Sequence of chain 53.A:
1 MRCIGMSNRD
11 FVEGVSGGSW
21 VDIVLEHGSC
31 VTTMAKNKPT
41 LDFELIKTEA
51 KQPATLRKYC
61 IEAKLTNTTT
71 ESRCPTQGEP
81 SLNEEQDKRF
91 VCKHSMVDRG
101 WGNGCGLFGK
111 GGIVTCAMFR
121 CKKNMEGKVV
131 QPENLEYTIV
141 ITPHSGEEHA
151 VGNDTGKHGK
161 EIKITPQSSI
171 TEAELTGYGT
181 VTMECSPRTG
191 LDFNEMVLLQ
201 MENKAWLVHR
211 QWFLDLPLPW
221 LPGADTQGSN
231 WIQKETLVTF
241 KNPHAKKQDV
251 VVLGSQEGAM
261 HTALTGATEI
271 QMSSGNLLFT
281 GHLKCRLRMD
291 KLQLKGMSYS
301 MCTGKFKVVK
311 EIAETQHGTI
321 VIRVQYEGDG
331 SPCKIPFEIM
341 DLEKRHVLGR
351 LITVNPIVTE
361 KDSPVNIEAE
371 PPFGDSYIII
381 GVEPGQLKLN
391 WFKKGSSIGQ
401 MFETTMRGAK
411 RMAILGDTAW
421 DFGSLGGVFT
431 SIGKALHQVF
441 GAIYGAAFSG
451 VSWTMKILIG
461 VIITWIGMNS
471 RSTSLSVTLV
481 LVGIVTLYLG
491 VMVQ

Binding-site contacts:
Ligand atom C2 contacts residue HIS149 of chain 53.A at 3.6 Å.
Ligand atom C6 contacts residue HIS158 of chain 53.A at 3.8 Å.
Ligand atom O5 contacts residue HIS158 of chain 53.A at 3.1 Å.
Ligand atom O7 contacts residue ASN153 of chain 53.A at 4.0 Å.
Ligand atom O5 contacts residue ASN153 of chain 53.A at 2.4 Å (h-bond).
Ligand atom C1 contacts residue ASN153 of chain 53.A at 1.4 Å.
Ligand atom N2 contacts residue ASN153 of chain 53.A at 2.9 Å (h-bond).
Ligand atom C1 contacts residue THR155 of chain 53.A at 3.9 Å.
Ligand atom O5 contacts residue THR155 of chain 53.A at 4.3 Å.
Ligand atom C8 contacts residue TRP101 of chain 53.C at 3.6 Å (hydrophobic).
Ligand atom C5 contacts residue LYS157 of chain 53.A at 4.1 Å.
Ligand atom C4 contacts residue ASN153 of chain 53.A at 4.2 Å.
Ligand atom C3 contacts residue ASN153 of chain 53.A at 3.8 Å.
Ligand atom O5 contacts residue LYS157 of chain 53.A at 4.5 Å.
Ligand atom C1 contacts residue HIS158 of chain 53.A at 4.0 Å.
Ligand atom O6 contacts residue LYS157 of chain 53.A at 3.8 Å.
Ligand atom C6 contacts residue LYS157 of chain 53.A at 3.8 Å.
Ligand atom C5 contacts residue ASN153 of chain 53.A at 3.7 Å.
Ligand atom C2 contacts residue ASN153 of chain 53.A at 2.5 Å.
Ligand atom C8 contacts residue GLY102 of chain 53.C at 3.3 Å.
Ligand atom C8 contacts residue ASN103 of chain 53.C at 4.5 Å.
Ligand atom C7 contacts residue HIS149 of chain 53.A at 4.2 Å.
Ligand atom C5 contacts residue HIS158 of chain 53.A at 4.1 Å.
Ligand atom O3 contacts residue HIS149 of chain 53.A at 4.4 Å.
Ligand atom O7 contacts residue HIS149 of chain 53.A at 3.3 Å.
Ligand atom O5 contacts residue HIS149 of chain 53.A at 4.1 Å.
Ligand atom C1 contacts residue HIS149 of chain 53.A at 4.0 Å.
Ligand atom C7 contacts residue ASN153 of chain 53.A at 3.7 Å.
Ligand atom N2 contacts residue HIS149 of chain 53.A at 4.3 Å.

Sequence of chain 53.C:
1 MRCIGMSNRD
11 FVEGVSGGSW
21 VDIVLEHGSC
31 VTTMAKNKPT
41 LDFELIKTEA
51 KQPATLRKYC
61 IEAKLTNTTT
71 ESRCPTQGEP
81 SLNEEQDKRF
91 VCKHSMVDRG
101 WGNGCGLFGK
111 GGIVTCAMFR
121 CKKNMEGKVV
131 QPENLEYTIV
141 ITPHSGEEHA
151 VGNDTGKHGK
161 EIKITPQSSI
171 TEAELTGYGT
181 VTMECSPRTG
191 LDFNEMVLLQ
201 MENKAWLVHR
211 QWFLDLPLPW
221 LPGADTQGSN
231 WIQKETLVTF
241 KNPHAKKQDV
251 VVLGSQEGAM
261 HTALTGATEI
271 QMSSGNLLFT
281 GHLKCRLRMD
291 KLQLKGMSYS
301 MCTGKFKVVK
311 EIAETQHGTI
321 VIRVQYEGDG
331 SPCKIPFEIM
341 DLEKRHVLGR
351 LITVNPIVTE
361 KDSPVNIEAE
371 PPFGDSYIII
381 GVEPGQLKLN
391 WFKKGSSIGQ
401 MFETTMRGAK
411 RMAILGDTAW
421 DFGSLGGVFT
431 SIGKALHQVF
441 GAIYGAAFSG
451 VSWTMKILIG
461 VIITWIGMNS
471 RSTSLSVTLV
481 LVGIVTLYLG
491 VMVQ

A protein and the small-molecule ligand that binds it are described below.
Small molecule (SMILES): CC(=O)N[C@@H]1[C@@H](O)[C@H](O)[C@@H](CO)O[C@H]1O